Sequence of chain 1.B:
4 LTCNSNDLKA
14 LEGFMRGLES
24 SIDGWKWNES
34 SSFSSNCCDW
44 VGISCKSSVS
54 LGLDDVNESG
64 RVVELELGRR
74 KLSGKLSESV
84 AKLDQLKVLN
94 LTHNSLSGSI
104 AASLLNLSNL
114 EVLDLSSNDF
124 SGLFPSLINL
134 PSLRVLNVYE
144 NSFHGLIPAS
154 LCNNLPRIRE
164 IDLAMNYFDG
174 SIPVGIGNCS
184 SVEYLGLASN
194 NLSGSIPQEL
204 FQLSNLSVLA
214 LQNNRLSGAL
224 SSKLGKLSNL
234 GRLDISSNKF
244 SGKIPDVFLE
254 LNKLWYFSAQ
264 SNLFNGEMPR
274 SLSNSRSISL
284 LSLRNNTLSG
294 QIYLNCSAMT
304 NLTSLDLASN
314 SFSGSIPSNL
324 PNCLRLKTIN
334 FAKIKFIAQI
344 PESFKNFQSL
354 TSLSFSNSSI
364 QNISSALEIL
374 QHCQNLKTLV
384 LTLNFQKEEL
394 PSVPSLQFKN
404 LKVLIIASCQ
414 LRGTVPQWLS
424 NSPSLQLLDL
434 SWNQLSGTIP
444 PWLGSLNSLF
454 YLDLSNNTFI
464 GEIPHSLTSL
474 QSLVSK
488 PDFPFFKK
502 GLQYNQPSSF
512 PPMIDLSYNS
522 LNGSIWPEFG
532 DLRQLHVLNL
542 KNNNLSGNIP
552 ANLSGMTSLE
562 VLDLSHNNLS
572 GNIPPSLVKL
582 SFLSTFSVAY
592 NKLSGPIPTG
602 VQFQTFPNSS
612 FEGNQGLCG

Binding-site contacts:
Ligand atom CE1 contacts residue PHE493 of chain 1.B at 3.5 Å (hydrophobic).
Ligand atom O contacts residue LYS495 of chain 1.B at 3.3 Å (salt-bridge).
Ligand atom C contacts residue PHE493 of chain 1.B at 3.6 Å (hydrophobic).
Ligand atom CG2 contacts residue PRO491 of chain 1.B at 3.5 Å (hydrophobic).
Ligand atom O1 contacts residue LYS495 of chain 1.B at 3.2 Å.
Ligand atom CD2 contacts residue TRP435 of chain 1.B at 3.6 Å (hydrophobic).
Ligand atom OG1 contacts residue ASN333 of chain 1.B at 3.2 Å (h-bond).
Ligand atom CA contacts residue ASP432 of chain 1.B at 3.5 Å.
Ligand atom OH contacts residue LEU386 of chain 1.B at 3.6 Å.
Ligand atom CZ contacts residue PHE493 of chain 1.B at 3.4 Å (hydrophobic).
Ligand atom C contacts residue ARG287 of chain 1.B at 3.2 Å.
Ligand atom OXT contacts residue ASN333 of chain 1.B at 2.9 Å (h-bond).
Ligand atom CE2 contacts residue LYS495 of chain 1.B at 3.2 Å.
Ligand atom NE2 contacts residue PHE493 of chain 1.B at 3.4 Å.
Ligand atom CG1 contacts residue ASP432 of chain 1.B at 3.6 Å.
Ligand atom O contacts residue LYS494 of chain 1.B at 3.5 Å.
Ligand atom CE2 contacts residue PHE493 of chain 1.B at 3.3 Å (hydrophobic).
Ligand atom CB contacts residue SER312 of chain 1.B at 3.5 Å.
Ligand atom O contacts residue THR385 of chain 1.B at 2.8 Å (h-bond).
Ligand atom O contacts residue ALA335 of chain 1.B at 3.4 Å.
Ligand atom O3 contacts residue GLY502 of chain 1.B at 3.4 Å (h-bond).
Ligand atom C contacts residue SER312 of chain 1.B at 3.6 Å.
Ligand atom OXT contacts residue ARG287 of chain 1.B at 3.2 Å (salt-bridge).
Ligand atom C contacts residue ALA311 of chain 1.B at 3.6 Å (hydrophobic).
Ligand atom CA contacts residue PHE493 of chain 1.B at 3.4 Å (hydrophobic).
Ligand atom CB contacts residue SER359 of chain 1.B at 3.6 Å.
Ligand atom O contacts residue ILE408 of chain 1.B at 3.5 Å.
Ligand atom O contacts residue NAG1 of chain 1.S at 3.3 Å.
Ligand atom OG1 contacts residue ALA335 of chain 1.B at 3.2 Å.
Ligand atom OXT contacts residue ALA311 of chain 1.B at 3.4 Å.
Ligand atom O contacts residue PHE493 of chain 1.B at 2.9 Å (h-bond).
Ligand atom N contacts residue ASP432 of chain 1.B at 3.1 Å (salt-bridge).
Ligand atom CG2 contacts residue PHE492 of chain 1.B at 3.6 Å (hydrophobic).
Ligand atom CD2 contacts residue PHE493 of chain 1.B at 3.1 Å (hydrophobic).
Ligand atom O2 contacts residue SER411 of chain 1.B at 3.1 Å (h-bond).
Ligand atom O contacts residue ARG287 of chain 1.B at 2.5 Å (salt-bridge).
Ligand atom O contacts residue SER312 of chain 1.B at 3.1 Å (h-bond).
Ligand atom OG1 contacts residue SER357 of chain 1.B at 2.8 Å (h-bond).
Ligand atom N contacts residue PHE493 of chain 1.B at 2.9 Å (h-bond).
Ligand atom O contacts residue PHE492 of chain 1.B at 3.6 Å.

The small molecule below binds the protein below.
Small molecule (SMILES): CC[C@H](C)[C@H](NC(=O)[C@@H](N)Cc1ccc(OS(=O)(=O)O)cc1)C(=O)N[C@@H](Cc1ccc(OS(=O)(=O)O)cc1)C(=O)N[C@H](C(=O)N[C@@H](CCC(N)=O)C(=O)O)[C@@H](C)O